Sequence of chain 1.A:
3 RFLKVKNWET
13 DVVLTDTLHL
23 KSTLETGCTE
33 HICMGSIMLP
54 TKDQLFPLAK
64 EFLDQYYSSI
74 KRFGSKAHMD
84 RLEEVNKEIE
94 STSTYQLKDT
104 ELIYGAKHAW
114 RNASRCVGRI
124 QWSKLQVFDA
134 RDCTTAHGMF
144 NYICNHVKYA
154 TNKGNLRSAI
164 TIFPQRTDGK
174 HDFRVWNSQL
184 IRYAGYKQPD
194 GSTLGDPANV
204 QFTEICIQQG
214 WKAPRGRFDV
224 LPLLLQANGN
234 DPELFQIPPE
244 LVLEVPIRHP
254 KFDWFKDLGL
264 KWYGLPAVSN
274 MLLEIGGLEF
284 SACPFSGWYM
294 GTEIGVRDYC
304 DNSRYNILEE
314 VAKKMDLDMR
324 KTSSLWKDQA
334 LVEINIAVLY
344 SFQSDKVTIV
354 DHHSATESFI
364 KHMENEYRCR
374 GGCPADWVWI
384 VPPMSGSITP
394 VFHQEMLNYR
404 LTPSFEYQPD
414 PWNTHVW

Sequence of chain 1.B:
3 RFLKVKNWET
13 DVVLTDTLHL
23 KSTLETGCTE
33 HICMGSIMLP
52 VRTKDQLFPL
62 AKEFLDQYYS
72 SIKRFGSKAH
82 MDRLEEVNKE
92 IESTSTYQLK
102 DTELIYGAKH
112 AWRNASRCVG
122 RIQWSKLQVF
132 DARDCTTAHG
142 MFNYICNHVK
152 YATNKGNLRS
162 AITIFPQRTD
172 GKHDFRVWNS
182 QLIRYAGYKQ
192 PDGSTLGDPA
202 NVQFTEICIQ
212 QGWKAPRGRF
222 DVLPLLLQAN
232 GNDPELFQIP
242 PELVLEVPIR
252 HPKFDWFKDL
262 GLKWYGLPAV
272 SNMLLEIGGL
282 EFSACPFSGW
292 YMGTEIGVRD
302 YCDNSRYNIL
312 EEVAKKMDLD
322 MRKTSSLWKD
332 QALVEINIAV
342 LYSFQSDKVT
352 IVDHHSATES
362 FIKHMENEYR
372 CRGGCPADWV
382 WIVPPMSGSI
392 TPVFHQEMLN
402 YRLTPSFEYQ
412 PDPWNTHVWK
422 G

Binding-site contacts:
Ligand atom C26 contacts residue PRO269 of chain 1.B at 3.8 Å (hydrophobic).
Ligand atom O09 contacts residue HEM1 of chain 1.H at 3.5 Å (h-bond).
Ligand atom C10 contacts residue HEM1 of chain 1.H at 3.7 Å.
Ligand atom C05 contacts residue TYR410 of chain 1.B at 3.8 Å (hydrophobic).
Ligand atom C22 contacts residue TRP291 of chain 1.B at 3.2 Å (hydrophobic).
Ligand atom C27 contacts residue PHE288 of chain 1.B at 3.9 Å (hydrophobic).
Ligand atom C22 contacts residue HEM1 of chain 1.H at 3.4 Å.
Ligand atom C12 contacts residue VAL271 of chain 1.B at 3.9 Å (hydrophobic).
Ligand atom C02 contacts residue ARG118 of chain 1.B at 3.9 Å.
Ligand atom C23 contacts residue PRO269 of chain 1.B at 3.9 Å (hydrophobic).
Ligand atom N21 contacts residue GLU296 of chain 1.B at 2.7 Å (salt-bridge).
Ligand atom N1' contacts residue H4B1 of chain 1.I at 3.9 Å.
Ligand atom C08 contacts residue HEM1 of chain 1.H at 3.1 Å.
Ligand atom C04 contacts residue MET40 of chain 1.B at 3.6 Å (hydrophobic).
Ligand atom C04 contacts residue TYR410 of chain 1.B at 3.7 Å (hydrophobic).
Ligand atom C12 contacts residue HEM1 of chain 1.H at 3.8 Å.
Ligand atom N01 contacts residue HEM1 of chain 1.H at 2.7 Å (h-bond).
Ligand atom C02 contacts residue TYR410 of chain 1.B at 3.7 Å (hydrophobic).
Ligand atom C07 contacts residue LEU41 of chain 1.B at 3.9 Å (hydrophobic).
Ligand atom C02 contacts residue HEM1 of chain 1.H at 3.4 Å.
Ligand atom C27 contacts residue GLY290 of chain 1.B at 3.4 Å.
Ligand atom C03 contacts residue TYR410 of chain 1.B at 3.5 Å (hydrophobic).
Ligand atom C06 contacts residue HEM1 of chain 1.H at 3.3 Å.
Ligand atom C26 contacts residue GLU296 of chain 1.B at 3.3 Å.
Ligand atom C07 contacts residue MET40 of chain 1.B at 3.4 Å (hydrophobic).
Ligand atom C23 contacts residue TRP291 of chain 1.B at 3.6 Å (hydrophobic).
Ligand atom C27 contacts residue SER289 of chain 1.B at 3.7 Å.
Ligand atom C03 contacts residue MET40 of chain 1.B at 3.8 Å (hydrophobic).
Ligand atom C13 contacts residue HEM1 of chain 1.H at 3.7 Å.
Ligand atom C22 contacts residue GLU296 of chain 1.B at 3.4 Å.
Ligand atom C11 contacts residue HEM1 of chain 1.H at 3.5 Å.
Ligand atom C23 contacts residue HEM1 of chain 1.H at 3.3 Å.
Ligand atom C14 contacts residue GLU296 of chain 1.B at 3.0 Å.
Ligand atom C27 contacts residue HEM1 of chain 1.H at 3.5 Å.
Ligand atom N02 contacts residue HEM1 of chain 1.H at 2.7 Å (h-bond).
Ligand atom C12 contacts residue GLN182 of chain 1.B at 3.9 Å.
Ligand atom C13 contacts residue VAL271 of chain 1.B at 3.6 Å (hydrophobic).
Ligand atom N02 contacts residue ARG118 of chain 1.B at 3.2 Å (salt-bridge).
Ligand atom C25 contacts residue PRO269 of chain 1.B at 3.9 Å (hydrophobic).
Ligand atom C22 contacts residue PRO269 of chain 1.B at 3.9 Å (hydrophobic).

The protein below binds the small molecule below.
Small molecule (SMILES): Cc1ccnc(CCCCCO[C@H]2CNC[C@H]2Cc2cc(C)cc(N)n2)c1